Binding-site contacts:
Ligand atom N18 contacts residue VAL214 of chain 1.C at 3.5 Å.
Ligand atom C10 contacts residue SER317 of chain 1.C at 3.5 Å.
Ligand atom N16 contacts residue SER319 of chain 1.C at 2.8 Å (h-bond).
Ligand atom O2 contacts residue GLY65 of chain 1.C at 3.7 Å.
Ligand atom F23 contacts residue SER317 of chain 1.C at 3.3 Å.
Ligand atom O8 contacts residue LEU121 of chain 1.C at 3.5 Å.
Ligand atom O9 contacts residue THR315 of chain 1.C at 2.8 Å (h-bond).
Ligand atom O3 contacts residue SER66 of chain 1.C at 2.2 Å (h-bond).
Ligand atom C4 contacts residue SER66 of chain 1.C at 2.4 Å.
Ligand atom B1 contacts residue TYR152 of chain 1.C at 3.4 Å.
Ligand atom O8 contacts residue ASN154 of chain 1.C at 2.8 Å (h-bond).
Ligand atom O7 contacts residue GLN122 of chain 1.C at 3.7 Å.
Ligand atom O9 contacts residue SER317 of chain 1.C at 3.8 Å.
Ligand atom O9 contacts residue GLY316 of chain 1.C at 3.6 Å (h-bond).
Ligand atom C20 contacts residue ARG342 of chain 1.C at 3.6 Å.
Ligand atom F22 contacts residue THR318 of chain 1.C at 3.1 Å.
Ligand atom F22 contacts residue ARG342 of chain 1.C at 3.1 Å.
Ligand atom O3 contacts residue TYR152 of chain 1.C at 2.6 Å (h-bond).
Ligand atom F22 contacts residue SER317 of chain 1.C at 3.5 Å.
Ligand atom C20 contacts residue SER317 of chain 1.C at 3.6 Å.
Ligand atom O2 contacts residue SER66 of chain 1.C at 2.3 Å (h-bond).
Ligand atom N18 contacts residue ASN215 of chain 1.C at 3.3 Å (h-bond).
Ligand atom B1 contacts residue SER66 of chain 1.C at 1.4 Å.
Ligand atom F21 contacts residue ARG342 of chain 1.C at 3.2 Å.
Ligand atom O5 contacts residue TYR152 of chain 1.C at 3.3 Å.
Ligand atom P1 contacts residue SER66 of chain 1.C at 3.8 Å.
Ligand atom N17 contacts residue SER319 of chain 1.C at 3.7 Å.
Ligand atom N5 contacts residue SER66 of chain 1.C at 3.7 Å.
Ligand atom C11 contacts residue SER317 of chain 1.C at 3.8 Å.
Ligand atom C11 contacts residue THR318 of chain 1.C at 3.6 Å.
Ligand atom F22 contacts residue SER319 of chain 1.C at 3.4 Å.
Ligand atom O8 contacts residue GLN122 of chain 1.C at 2.8 Å (h-bond).
Ligand atom O2 contacts residue GLY316 of chain 1.C at 3.7 Å.
Ligand atom N17 contacts residue ASN215 of chain 1.C at 3.7 Å.
Ligand atom C11 contacts residue SER319 of chain 1.C at 3.6 Å.
Ligand atom P1 contacts residue TYR152 of chain 1.C at 3.8 Å.
Ligand atom S6 contacts residue GLN122 of chain 1.C at 3.7 Å.
Ligand atom O2 contacts residue SER317 of chain 1.C at 2.8 Å (h-bond).
Ligand atom N16 contacts residue THR318 of chain 1.C at 3.6 Å.
Ligand atom N17 contacts residue VAL214 of chain 1.C at 3.6 Å.

Sequence of chain 1.C:
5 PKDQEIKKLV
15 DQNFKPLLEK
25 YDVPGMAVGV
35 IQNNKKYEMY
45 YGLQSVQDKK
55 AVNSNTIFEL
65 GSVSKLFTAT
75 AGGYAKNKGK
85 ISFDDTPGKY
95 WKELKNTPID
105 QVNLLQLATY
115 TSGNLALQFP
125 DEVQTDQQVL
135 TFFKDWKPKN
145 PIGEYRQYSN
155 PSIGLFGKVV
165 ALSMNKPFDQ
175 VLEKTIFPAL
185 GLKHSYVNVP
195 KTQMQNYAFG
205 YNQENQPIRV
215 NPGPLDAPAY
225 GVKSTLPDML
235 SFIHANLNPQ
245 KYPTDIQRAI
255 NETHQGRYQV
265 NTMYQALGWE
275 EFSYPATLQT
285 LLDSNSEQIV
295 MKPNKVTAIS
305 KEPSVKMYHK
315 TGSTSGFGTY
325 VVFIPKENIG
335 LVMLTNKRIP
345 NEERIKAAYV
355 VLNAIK

This small molecule binds to this protein.
Small molecule (SMILES): O=P(O)(O)OB(O)CNS(=O)(=O)c1ccc(-c2nnn[nH]2)cc1C(F)(F)F